Sequence of chain 1.A:
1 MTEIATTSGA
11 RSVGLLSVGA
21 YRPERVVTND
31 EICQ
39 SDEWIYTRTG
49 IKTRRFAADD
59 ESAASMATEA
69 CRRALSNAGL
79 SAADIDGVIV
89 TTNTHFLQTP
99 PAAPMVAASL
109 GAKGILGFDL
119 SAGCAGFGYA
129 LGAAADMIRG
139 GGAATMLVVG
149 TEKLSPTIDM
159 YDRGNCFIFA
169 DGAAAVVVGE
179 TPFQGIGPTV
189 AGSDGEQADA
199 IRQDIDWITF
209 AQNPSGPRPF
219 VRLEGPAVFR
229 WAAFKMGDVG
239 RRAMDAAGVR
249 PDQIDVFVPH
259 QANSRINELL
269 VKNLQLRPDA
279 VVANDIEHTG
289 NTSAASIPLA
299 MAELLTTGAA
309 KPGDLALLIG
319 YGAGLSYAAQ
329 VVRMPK

A protein and the small-molecule ligand that binds it are described below.
Small molecule (SMILES): CCCCCCCCCCOC=O

Binding-site contacts:
Ligand atom C11 contacts residue PHE218 of chain 1.B at 4.1 Å (hydrophobic).
Ligand atom C10 contacts residue GLN96 of chain 1.A at 4.0 Å.
Ligand atom C1 contacts residue GLY121 of chain 1.B at 4.0 Å.
Ligand atom C2 contacts residue SER291 of chain 1.B at 3.7 Å.
Ligand atom C11 contacts residue THR155 of chain 1.B at 3.9 Å.
Ligand atom C1 contacts residue CYS122 of chain 1.B at 1.7 Å (hydrophobic).
Ligand atom C3 contacts residue ILE199 of chain 1.B at 3.8 Å (hydrophobic).
Ligand atom C4 contacts residue ASN91 of chain 1.B at 4.0 Å.
Ligand atom C10 contacts residue GLN201 of chain 1.B at 3.5 Å.
Ligand atom C3 contacts residue SER291 of chain 1.B at 3.7 Å.
Ligand atom C8 contacts residue VAL219 of chain 1.B at 4.1 Å (hydrophobic).
Ligand atom C10 contacts residue TRP205 of chain 1.B at 4.1 Å (hydrophobic).
Ligand atom C6 contacts residue GLN96 of chain 1.A at 4.0 Å.
Ligand atom C10 contacts residue THR155 of chain 1.B at 3.9 Å.
Ligand atom O2 contacts residue CYS122 of chain 1.B at 2.7 Å (h-bond).
Ligand atom C9 contacts residue GLN201 of chain 1.B at 3.8 Å.
Ligand atom C7 contacts residue THR155 of chain 1.B at 3.8 Å.
Ligand atom C2 contacts residue ALA321 of chain 1.B at 3.8 Å (hydrophobic).
Ligand atom C4 contacts residue LEU152 of chain 1.B at 4.1 Å (hydrophobic).
Ligand atom O2 contacts residue SER291 of chain 1.B at 2.6 Å (h-bond).
Ligand atom O1 contacts residue GLY320 of chain 1.B at 3.4 Å.
Ligand atom C7 contacts residue GLN96 of chain 1.A at 4.0 Å.
Ligand atom C9 contacts residue THR155 of chain 1.B at 3.8 Å.
Ligand atom C11 contacts residue TRP205 of chain 1.B at 3.9 Å (hydrophobic).
Ligand atom O1 contacts residue CYS122 of chain 1.B at 2.5 Å (h-bond).
Ligand atom C2 contacts residue CYS122 of chain 1.B at 4.0 Å (hydrophobic).
Ligand atom C6 contacts residue THR97 of chain 1.A at 4.0 Å.
Ligand atom C8 contacts residue GLN201 of chain 1.B at 3.8 Å.
Ligand atom C8 contacts residue GLN96 of chain 1.A at 3.8 Å.
Ligand atom C5 contacts residue LEU152 of chain 1.B at 3.8 Å (hydrophobic).
Ligand atom C5 contacts residue THR97 of chain 1.A at 3.8 Å.
Ligand atom C9 contacts residue PHE218 of chain 1.B at 3.9 Å (hydrophobic).
Ligand atom C6 contacts residue ASN91 of chain 1.B at 3.9 Å.
Ligand atom C5 contacts residue VAL219 of chain 1.B at 3.8 Å (hydrophobic).
Ligand atom C4 contacts residue THR97 of chain 1.A at 3.8 Å.
Ligand atom O1 contacts residue ALA321 of chain 1.B at 3.1 Å (h-bond).
Ligand atom C11 contacts residue PRO217 of chain 1.B at 3.8 Å (hydrophobic).
Ligand atom C2 contacts residue ILE199 of chain 1.B at 3.7 Å (hydrophobic).
Ligand atom C1 contacts residue SER291 of chain 1.B at 3.4 Å.
Ligand atom C9 contacts residue VAL219 of chain 1.B at 3.5 Å (hydrophobic).

Sequence of chain 1.B:
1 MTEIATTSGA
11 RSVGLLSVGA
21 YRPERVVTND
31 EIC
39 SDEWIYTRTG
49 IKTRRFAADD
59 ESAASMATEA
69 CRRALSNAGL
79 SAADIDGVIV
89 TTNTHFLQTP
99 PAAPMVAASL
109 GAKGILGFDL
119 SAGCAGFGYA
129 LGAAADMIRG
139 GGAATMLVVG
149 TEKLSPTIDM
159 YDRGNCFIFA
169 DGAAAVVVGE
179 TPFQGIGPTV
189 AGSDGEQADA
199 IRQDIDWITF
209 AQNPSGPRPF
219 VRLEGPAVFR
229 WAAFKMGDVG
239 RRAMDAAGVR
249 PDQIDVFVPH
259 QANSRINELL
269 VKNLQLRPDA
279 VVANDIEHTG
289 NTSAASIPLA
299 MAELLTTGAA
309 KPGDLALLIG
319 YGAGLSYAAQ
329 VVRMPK